Sequence of chain 1.B:
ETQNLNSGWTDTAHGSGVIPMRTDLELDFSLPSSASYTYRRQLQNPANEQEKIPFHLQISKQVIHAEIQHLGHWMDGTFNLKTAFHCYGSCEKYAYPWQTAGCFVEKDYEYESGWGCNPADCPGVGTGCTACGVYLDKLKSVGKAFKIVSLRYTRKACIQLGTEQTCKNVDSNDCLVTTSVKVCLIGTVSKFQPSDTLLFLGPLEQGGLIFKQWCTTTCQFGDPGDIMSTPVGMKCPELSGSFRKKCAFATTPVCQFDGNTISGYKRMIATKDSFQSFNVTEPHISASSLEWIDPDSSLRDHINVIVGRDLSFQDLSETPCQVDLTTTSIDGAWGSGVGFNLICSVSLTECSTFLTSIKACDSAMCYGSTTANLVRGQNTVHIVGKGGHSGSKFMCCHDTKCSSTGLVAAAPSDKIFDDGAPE

The small molecule below binds the protein below.
Small molecule (SMILES): CC(=O)N[C@H]1[C@H](O[C@H]2[C@H](O)[C@@H](NC(C)=O)CO[C@@H]2CO)O[C@H](CO)[C@@H](O[C@@H]2O[C@H](CO[C@H]3O[C@H](CO)[C@@H](O)[C@H](O)[C@@H]3O)[C@@H](O)[C@H](O[C@H]3O[C@H](CO)[C@@H](O)[C@H](O)[C@@H]3O[C@H]3O[C@H](CO)[C@@H](O)[C@H](O)[C@@H]3O)[C@@H]2O)[C@@H]1O

Sequence of chain 1.A:
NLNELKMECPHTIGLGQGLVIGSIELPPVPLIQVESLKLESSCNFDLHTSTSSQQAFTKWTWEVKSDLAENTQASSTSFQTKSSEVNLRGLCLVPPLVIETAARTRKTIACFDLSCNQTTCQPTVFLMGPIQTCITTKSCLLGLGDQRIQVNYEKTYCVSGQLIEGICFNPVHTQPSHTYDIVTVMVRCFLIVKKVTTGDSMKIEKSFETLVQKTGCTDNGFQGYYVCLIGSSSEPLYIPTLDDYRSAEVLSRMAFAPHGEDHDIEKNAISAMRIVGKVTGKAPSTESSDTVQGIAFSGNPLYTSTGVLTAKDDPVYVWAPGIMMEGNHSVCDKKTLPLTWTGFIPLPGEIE

Binding-site contacts:
Ligand atom O5 contacts residue TYR502 of chain 1.B at 4.2 Å.
Ligand atom O5 contacts residue MET642 of chain 1.B at 3.2 Å (h-bond).
Ligand atom O6 contacts residue TYR502 of chain 1.B at 2.9 Å (h-bond).
Ligand atom C6 contacts residue GLY510 of chain 1.B at 3.8 Å.
Ligand atom C5 contacts residue MET642 of chain 1.B at 3.6 Å (hydrophobic).
Ligand atom C8 contacts residue PHE268 of chain 1.A at 3.7 Å (hydrophobic).
Ligand atom C4 contacts residue LYS643 of chain 1.B at 4.2 Å.
Ligand atom C5 contacts residue LYS643 of chain 1.B at 3.8 Å.
Ligand atom O6 contacts residue TYR502 of chain 1.B at 3.9 Å.
Ligand atom C1 contacts residue TYR502 of chain 1.B at 4.1 Å (hydrophobic).
Ligand atom O4 contacts residue TYR502 of chain 1.B at 3.5 Å.
Ligand atom C6 contacts residue MET642 of chain 1.B at 3.7 Å (hydrophobic).
Ligand atom C5 contacts residue ASN340 of chain 1.A at 3.6 Å.
Ligand atom O4 contacts residue PHE512 of chain 1.B at 3.4 Å (h-bond).
Ligand atom C8 contacts residue ALA267 of chain 1.A at 4.1 Å (hydrophobic).
Ligand atom C4 contacts residue TYR502 of chain 1.B at 4.0 Å (hydrophobic).
Ligand atom O4 contacts residue CYS511 of chain 1.B at 3.7 Å.
Ligand atom C5 contacts residue TYR502 of chain 1.B at 3.9 Å (hydrophobic).
Ligand atom C8 contacts residue PRO270 of chain 1.A at 3.5 Å (hydrophobic).
Ligand atom O5 contacts residue ASN340 of chain 1.A at 2.3 Å (h-bond).
Ligand atom C5 contacts residue TYR502 of chain 1.B at 3.7 Å (hydrophobic).
Ligand atom O7 contacts residue THR508 of chain 1.B at 4.2 Å.
Ligand atom C4 contacts residue CYS511 of chain 1.B at 3.6 Å (hydrophobic).
Ligand atom O3 contacts residue TYR502 of chain 1.B at 3.9 Å.
Ligand atom C3 contacts residue ASN340 of chain 1.A at 3.8 Å.
Ligand atom C3 contacts residue TYR502 of chain 1.B at 4.2 Å (hydrophobic).
Ligand atom C7 contacts residue ASN340 of chain 1.A at 3.2 Å.
Ligand atom C2 contacts residue ASN340 of chain 1.A at 2.5 Å.
Ligand atom O4 contacts residue LYS643 of chain 1.B at 3.3 Å.
Ligand atom C1 contacts residue ASN340 of chain 1.A at 1.4 Å.
Ligand atom C8 contacts residue THR508 of chain 1.B at 3.9 Å.
Ligand atom O7 contacts residue ASN340 of chain 1.A at 3.0 Å (h-bond).
Ligand atom N2 contacts residue ASN340 of chain 1.A at 2.9 Å (h-bond).
Ligand atom O2 contacts residue TYR502 of chain 1.B at 3.0 Å (h-bond).
Ligand atom C6 contacts residue PHE512 of chain 1.B at 4.1 Å (hydrophobic).
Ligand atom C1 contacts residue TYR502 of chain 1.B at 4.2 Å (hydrophobic).
Ligand atom C2 contacts residue TYR502 of chain 1.B at 3.3 Å (hydrophobic).
Ligand atom O6 contacts residue PHE512 of chain 1.B at 4.0 Å.
Ligand atom C6 contacts residue TYR502 of chain 1.B at 3.8 Å (hydrophobic).
Ligand atom C6 contacts residue TYR502 of chain 1.B at 3.8 Å (hydrophobic).